Binding-site contacts:
Ligand atom C6 contacts residue GLN161 of chain 1.C at 4.1 Å.
Ligand atom C3 contacts residue PHE164 of chain 1.C at 4.3 Å (hydrophobic).
Ligand atom C19 contacts residue PHE164 of chain 1.C at 3.3 Å (hydrophobic).
Ligand atom C15 contacts residue LEU160 of chain 1.C at 3.9 Å (hydrophobic).
Ligand atom C1 contacts residue PHE164 of chain 1.C at 4.3 Å (hydrophobic).
Ligand atom C19 contacts residue PHE219 of chain 1.C at 3.7 Å (hydrophobic).
Ligand atom O26 contacts residue ARG156 of chain 1.C at 2.8 Å (salt-bridge).
Ligand atom C5 contacts residue PHE164 of chain 1.C at 3.6 Å (hydrophobic).
Ligand atom C4 contacts residue PHE164 of chain 1.C at 4.1 Å (hydrophobic).
Ligand atom O25 contacts residue PHE1 of chain 1.J at 3.1 Å (h-bond).
Ligand atom O25 contacts residue ARG156 of chain 1.C at 2.8 Å (salt-bridge).
Ligand atom C18 contacts residue LEU160 of chain 1.C at 4.3 Å (hydrophobic).
Ligand atom C6 contacts residue PHE164 of chain 1.C at 3.8 Å (hydrophobic).
Ligand atom C10 contacts residue PHE164 of chain 1.C at 4.2 Å (hydrophobic).
Ligand atom C23 contacts residue ARG156 of chain 1.C at 3.6 Å.
Ligand atom C18 contacts residue LEU223 of chain 1.C at 3.5 Å (hydrophobic).
Ligand atom C7 contacts residue LEU160 of chain 1.C at 4.5 Å (hydrophobic).
Ligand atom O7 contacts residue GLN161 of chain 1.C at 4.5 Å.
Ligand atom C7 contacts residue GLN161 of chain 1.C at 4.1 Å.
Ligand atom C16 contacts residue LEU160 of chain 1.C at 4.2 Å (hydrophobic).
Ligand atom C24 contacts residue ARG156 of chain 1.C at 3.0 Å.
Ligand atom C24 contacts residue PHE1 of chain 1.J at 4.0 Å (hydrophobic).
Ligand atom C23 contacts residue LEU160 of chain 1.C at 4.1 Å (hydrophobic).

Sequence of chain 1.C:
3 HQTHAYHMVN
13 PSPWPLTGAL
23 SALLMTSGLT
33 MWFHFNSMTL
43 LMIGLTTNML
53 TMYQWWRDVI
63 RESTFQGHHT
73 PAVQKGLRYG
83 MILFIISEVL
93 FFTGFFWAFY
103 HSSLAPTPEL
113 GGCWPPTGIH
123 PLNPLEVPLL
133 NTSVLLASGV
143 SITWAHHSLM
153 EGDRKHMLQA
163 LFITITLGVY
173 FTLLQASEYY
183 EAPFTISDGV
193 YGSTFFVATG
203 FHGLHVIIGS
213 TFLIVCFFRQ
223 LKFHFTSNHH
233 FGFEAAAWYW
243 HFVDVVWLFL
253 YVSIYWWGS

A protein and the small-molecule ligand that binds it are described below.
Small molecule (SMILES): C[C@H](CCC(=O)O)[C@H]1CC[C@H]2[C@@H]3[C@H](O)C[C@@H]4C[C@H](O)CC[C@]4(C)[C@H]3C[C@H](O)[C@]12C

Sequence of chain 1.J:
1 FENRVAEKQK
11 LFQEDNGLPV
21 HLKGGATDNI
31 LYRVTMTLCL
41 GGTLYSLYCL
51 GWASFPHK